Binding-site contacts:
Ligand atom O2 contacts residue ASP96 of chain 1.B at 2.6 Å (salt-bridge).
Ligand atom O2 contacts residue CA1 of chain 1.J at 2.5 Å.
Ligand atom C6 contacts residue THR45 of chain 1.B at 3.4 Å.
Ligand atom O3 contacts residue CA1 of chain 1.J at 2.5 Å.
Ligand atom O3 contacts residue ASP101 of chain 1.B at 2.9 Å (salt-bridge).
Ligand atom C5 contacts residue SER23 of chain 1.B at 3.1 Å.
Ligand atom O2 contacts residue ASP99 of chain 1.B at 3.7 Å.
Ligand atom O2 contacts residue GLU95 of chain 1.B at 3.4 Å (salt-bridge).
Ligand atom C3 contacts residue ASP99 of chain 1.B at 3.2 Å.
Ligand atom C4 contacts residue SER22 of chain 1.B at 3.5 Å.
Ligand atom O2 contacts residue ASP104 of chain 1.B at 3.2 Å (salt-bridge).
Ligand atom C5 contacts residue SER22 of chain 1.B at 3.5 Å.
Ligand atom O4 contacts residue SER23 of chain 1.B at 3.8 Å.
Ligand atom C2 contacts residue ASP104 of chain 1.B at 3.3 Å.
Ligand atom O3 contacts residue ASP104 of chain 1.B at 3.0 Å (salt-bridge).
Ligand atom C2 contacts residue CA1 of chain 1.J at 3.3 Å.
Ligand atom C1 contacts residue ASP96 of chain 1.B at 3.8 Å.
Ligand atom C3 contacts residue CA1 of chain 1.J at 3.4 Å.
Ligand atom O5 contacts residue SER22 of chain 1.B at 3.0 Å.
Ligand atom C2 contacts residue SER22 of chain 1.B at 3.6 Å.
Ligand atom C3 contacts residue CA1 of chain 1.K at 3.4 Å.
Ligand atom O4 contacts residue ASP104 of chain 1.B at 3.8 Å.
Ligand atom O4 contacts residue GLY114 of chain 1.A at 2.5 Å (h-bond).
Ligand atom C2 contacts residue CA1 of chain 1.K at 3.8 Å.
Ligand atom O4 contacts residue CA1 of chain 1.K at 2.5 Å.
Ligand atom C6 contacts residue SER22 of chain 1.B at 3.7 Å.
Ligand atom O4 contacts residue ASN21 of chain 1.B at 3.1 Å (h-bond).
Ligand atom O5 contacts residue SER23 of chain 1.B at 2.1 Å.
Ligand atom C6 contacts residue SER23 of chain 1.B at 3.1 Å.
Ligand atom C1 contacts residue SER22 of chain 1.B at 3.4 Å.
Ligand atom O3 contacts residue ASP99 of chain 1.B at 2.6 Å (salt-bridge).
Ligand atom O2 contacts residue GLY97 of chain 1.B at 3.4 Å.
Ligand atom C4 contacts residue GLY114 of chain 1.A at 3.4 Å.
Ligand atom O4 contacts residue SER22 of chain 1.B at 2.4 Å.
Ligand atom C2 contacts residue ASP96 of chain 1.B at 3.5 Å.
Ligand atom C1 contacts residue SER23 of chain 1.B at 3.1 Å.
Ligand atom C4 contacts residue CA1 of chain 1.K at 3.4 Å.
Ligand atom C6 contacts residue GLY114 of chain 1.A at 3.6 Å.
Ligand atom C3 contacts residue ASP104 of chain 1.B at 3.8 Å.
Ligand atom O3 contacts residue CA1 of chain 1.K at 2.5 Å.

Sequence of chain 1.B:
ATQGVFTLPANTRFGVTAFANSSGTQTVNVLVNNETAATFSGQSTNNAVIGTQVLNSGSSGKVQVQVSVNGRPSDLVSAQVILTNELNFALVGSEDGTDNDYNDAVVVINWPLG

This protein binds this small molecule.
Small molecule (SMILES): C[C@@H]1O[C@@H](O)[C@@H](O)[C@H](O)[C@@H]1O

Sequence of chain 1.A:
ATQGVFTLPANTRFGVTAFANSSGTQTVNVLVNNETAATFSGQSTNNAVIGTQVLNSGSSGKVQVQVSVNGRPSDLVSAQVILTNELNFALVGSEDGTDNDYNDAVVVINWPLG